Sequence of chain 1.I:
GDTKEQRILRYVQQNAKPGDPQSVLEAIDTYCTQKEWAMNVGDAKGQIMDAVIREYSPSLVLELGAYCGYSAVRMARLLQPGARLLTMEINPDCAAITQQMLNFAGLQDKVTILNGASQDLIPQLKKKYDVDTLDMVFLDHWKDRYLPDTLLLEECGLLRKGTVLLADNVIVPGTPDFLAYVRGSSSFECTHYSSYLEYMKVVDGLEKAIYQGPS

The small molecule below binds the protein below.
Small molecule (SMILES): COc1ccc(Cc2cc(-c3sc(C)nc3C)[nH]n2)cc1

Binding-site contacts:
Ligand atom C14 contacts residue ILE90 of chain 1.I at 3.5 Å (hydrophobic).
Ligand atom S05 contacts residue ILE90 of chain 1.I at 3.7 Å.
Ligand atom C14 contacts residue GLY116 of chain 1.I at 3.7 Å.
Ligand atom N06 contacts residue GLU89 of chain 1.I at 3.3 Å (salt-bridge).
Ligand atom C17 contacts residue TRP142 of chain 1.I at 3.3 Å (hydrophobic).
Ligand atom C10 contacts residue GLY65 of chain 1.I at 3.8 Å.
Ligand atom C18 contacts residue HIS141 of chain 1.I at 3.9 Å.
Ligand atom C02 contacts residue HIS141 of chain 1.I at 3.8 Å.
Ligand atom C19 contacts residue GLN119 of chain 1.I at 3.1 Å.
Ligand atom C13 contacts residue TRP142 of chain 1.I at 3.4 Å (hydrophobic).
Ligand atom C04 contacts residue ILE90 of chain 1.I at 3.8 Å (hydrophobic).
Ligand atom C07 contacts residue TRP142 of chain 1.I at 3.7 Å (hydrophobic).
Ligand atom C16 contacts residue TRP142 of chain 1.I at 3.6 Å (hydrophobic).
Ligand atom C19 contacts residue SER118 of chain 1.I at 3.2 Å.
Ligand atom N06 contacts residue GLY65 of chain 1.I at 3.6 Å.
Ligand atom N03 contacts residue ALA117 of chain 1.I at 3.8 Å.
Ligand atom C01 contacts residue ILE90 of chain 1.I at 3.6 Å (hydrophobic).
Ligand atom C04 contacts residue SER118 of chain 1.I at 3.9 Å.
Ligand atom C18 contacts residue TRP142 of chain 1.I at 3.5 Å (hydrophobic).
Ligand atom C15 contacts residue TRP142 of chain 1.I at 3.8 Å (hydrophobic).
Ligand atom C19 contacts residue ILE90 of chain 1.I at 4.0 Å (hydrophobic).
Ligand atom C02 contacts residue GLY65 of chain 1.I at 4.0 Å.
Ligand atom C09 contacts residue ILE90 of chain 1.I at 3.6 Å (hydrophobic).
Ligand atom C15 contacts residue HIS141 of chain 1.I at 3.9 Å.
Ligand atom O20 contacts residue TRP142 of chain 1.I at 3.8 Å.
Ligand atom N08 contacts residue GLU89 of chain 1.I at 2.8 Å (salt-bridge).
Ligand atom C01 contacts residue HIS141 of chain 1.I at 3.6 Å.
Ligand atom C07 contacts residue HIS141 of chain 1.I at 3.6 Å.
Ligand atom C09 contacts residue SER118 of chain 1.I at 3.4 Å.
Ligand atom S05 contacts residue TRP142 of chain 1.I at 3.5 Å.
Ligand atom C10 contacts residue GLU89 of chain 1.I at 4.0 Å.
Ligand atom S05 contacts residue HIS141 of chain 1.I at 4.0 Å.
Ligand atom C14 contacts residue GLU89 of chain 1.I at 3.8 Å.
Ligand atom C14 contacts residue MET88 of chain 1.I at 3.7 Å (hydrophobic).
Ligand atom N06 contacts residue ILE90 of chain 1.I at 3.1 Å (h-bond).
Ligand atom N03 contacts residue SER118 of chain 1.I at 3.0 Å (h-bond).
Ligand atom N08 contacts residue ILE90 of chain 1.I at 4.0 Å.
Ligand atom N03 contacts residue ILE90 of chain 1.I at 3.9 Å.
Ligand atom N08 contacts residue GLY65 of chain 1.I at 3.4 Å.
Ligand atom C02 contacts residue ILE90 of chain 1.I at 3.7 Å (hydrophobic).